Sequence of chain 1.E:
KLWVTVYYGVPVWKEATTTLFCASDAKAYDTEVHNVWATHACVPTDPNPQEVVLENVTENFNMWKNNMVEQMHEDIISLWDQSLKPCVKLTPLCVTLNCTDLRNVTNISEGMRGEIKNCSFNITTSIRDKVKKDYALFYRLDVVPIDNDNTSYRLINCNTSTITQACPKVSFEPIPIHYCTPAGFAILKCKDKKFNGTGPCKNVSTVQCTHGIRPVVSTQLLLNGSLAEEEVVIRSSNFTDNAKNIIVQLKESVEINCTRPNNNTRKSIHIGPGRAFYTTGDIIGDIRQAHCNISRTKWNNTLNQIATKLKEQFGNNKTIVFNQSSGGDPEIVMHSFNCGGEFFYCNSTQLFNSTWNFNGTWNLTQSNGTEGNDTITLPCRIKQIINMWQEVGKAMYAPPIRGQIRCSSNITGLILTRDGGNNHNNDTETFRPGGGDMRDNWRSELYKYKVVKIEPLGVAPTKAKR

Binding-site contacts:
Ligand atom C5 contacts residue ASN266 of chain 1.E at 3.6 Å.
Ligand atom O7 contacts residue ASN266 of chain 1.E at 3.9 Å.
Ligand atom O6 contacts residue ILE287 of chain 1.E at 3.3 Å.
Ligand atom C4 contacts residue ASN266 of chain 1.E at 4.3 Å.
Ligand atom C2 contacts residue ASN266 of chain 1.E at 2.6 Å.
Ligand atom N2 contacts residue ASN266 of chain 1.E at 3.0 Å (h-bond).
Ligand atom O5 contacts residue ASN266 of chain 1.E at 2.3 Å (h-bond).
Ligand atom O5 contacts residue ILE287 of chain 1.E at 3.7 Å.
Ligand atom C7 contacts residue ASN266 of chain 1.E at 3.7 Å.
Ligand atom C3 contacts residue ASN266 of chain 1.E at 3.9 Å.
Ligand atom O6 contacts residue THR268 of chain 1.E at 4.3 Å.
Ligand atom C1 contacts residue ASN266 of chain 1.E at 1.4 Å.
Ligand atom C6 contacts residue ILE287 of chain 1.E at 4.4 Å (hydrophobic).

This small molecule binds to this protein.
Small molecule (SMILES): CC(=O)N[C@H]1[C@H](O[C@H]2[C@H](O)[C@@H](NC(C)=O)CO[C@@H]2CO)O[C@H](CO)[C@@H](O)[C@@H]1O